Binding-site contacts:
Ligand atom N2 contacts residue THR294 of chain 1.A at 4.3 Å.
Ligand atom C7 contacts residue ASN292 of chain 1.A at 3.4 Å.
Ligand atom C2 contacts residue THR294 of chain 1.A at 3.7 Å.
Ligand atom C5 contacts residue ASN292 of chain 1.A at 3.7 Å.
Ligand atom C6 contacts residue GLN297 of chain 1.A at 3.3 Å.
Ligand atom C2 contacts residue GLN297 of chain 1.A at 4.3 Å.
Ligand atom C1 contacts residue ASN292 of chain 1.A at 1.7 Å.
Ligand atom C4 contacts residue ASN292 of chain 1.A at 4.3 Å.
Ligand atom O6 contacts residue GLN297 of chain 1.A at 2.6 Å (h-bond).
Ligand atom O2 contacts residue GLN297 of chain 1.A at 3.7 Å.
Ligand atom C6 contacts residue ILE300 of chain 1.A at 3.5 Å (hydrophobic).
Ligand atom O7 contacts residue ASN292 of chain 1.A at 3.6 Å.
Ligand atom O6 contacts residue GLN297 of chain 1.A at 3.0 Å (h-bond).
Ligand atom O3 contacts residue GLN297 of chain 1.A at 3.0 Å (h-bond).
Ligand atom O5 contacts residue THR294 of chain 1.A at 3.4 Å.
Ligand atom C6 contacts residue THR294 of chain 1.A at 4.1 Å.
Ligand atom C2 contacts residue ASN292 of chain 1.A at 2.6 Å.
Ligand atom O4 contacts residue ILE300 of chain 1.A at 4.5 Å.
Ligand atom C7 contacts residue THR294 of chain 1.A at 4.2 Å.
Ligand atom O7 contacts residue TYR295 of chain 1.A at 4.3 Å.
Ligand atom C1 contacts residue THR294 of chain 1.A at 3.7 Å.
Ligand atom O6 contacts residue ILE300 of chain 1.A at 4.0 Å.
Ligand atom N2 contacts residue ASN292 of chain 1.A at 3.0 Å (h-bond).
Ligand atom C6 contacts residue GLN297 of chain 1.A at 3.9 Å.
Ligand atom O5 contacts residue ASN292 of chain 1.A at 2.4 Å (h-bond).
Ligand atom O6 contacts residue ILE300 of chain 1.A at 3.7 Å.
Ligand atom C3 contacts residue GLN297 of chain 1.A at 3.5 Å.
Ligand atom C5 contacts residue THR294 of chain 1.A at 4.4 Å.
Ligand atom O7 contacts residue THR294 of chain 1.A at 3.5 Å (h-bond).
Ligand atom C3 contacts residue ASN292 of chain 1.A at 4.0 Å.

This protein binds this small molecule.
Small molecule (SMILES): CC(=O)N[C@H]1[C@H](O[C@H]2[C@H](O[C@@H]3O[C@@H](C)[C@@H](O)[C@@H](O)[C@@H]3O)[C@@H](NC(C)=O)CO[C@@H]2CO)O[C@H](CO)[C@@H](O[C@@H]2O[C@H](CO[C@H]3O[C@H](CO)[C@@H](O)[C@H](O)[C@@H]3O)[C@@H](O)[C@H](O[C@H]3O[C@H](CO)[C@@H](O)[C@H](O)[C@@H]3O)[C@@H]2O[C@@H]2OC[C@@H](O)[C@H](O)[C@H]2O)[C@@H]1O

Sequence of chain 1.A:
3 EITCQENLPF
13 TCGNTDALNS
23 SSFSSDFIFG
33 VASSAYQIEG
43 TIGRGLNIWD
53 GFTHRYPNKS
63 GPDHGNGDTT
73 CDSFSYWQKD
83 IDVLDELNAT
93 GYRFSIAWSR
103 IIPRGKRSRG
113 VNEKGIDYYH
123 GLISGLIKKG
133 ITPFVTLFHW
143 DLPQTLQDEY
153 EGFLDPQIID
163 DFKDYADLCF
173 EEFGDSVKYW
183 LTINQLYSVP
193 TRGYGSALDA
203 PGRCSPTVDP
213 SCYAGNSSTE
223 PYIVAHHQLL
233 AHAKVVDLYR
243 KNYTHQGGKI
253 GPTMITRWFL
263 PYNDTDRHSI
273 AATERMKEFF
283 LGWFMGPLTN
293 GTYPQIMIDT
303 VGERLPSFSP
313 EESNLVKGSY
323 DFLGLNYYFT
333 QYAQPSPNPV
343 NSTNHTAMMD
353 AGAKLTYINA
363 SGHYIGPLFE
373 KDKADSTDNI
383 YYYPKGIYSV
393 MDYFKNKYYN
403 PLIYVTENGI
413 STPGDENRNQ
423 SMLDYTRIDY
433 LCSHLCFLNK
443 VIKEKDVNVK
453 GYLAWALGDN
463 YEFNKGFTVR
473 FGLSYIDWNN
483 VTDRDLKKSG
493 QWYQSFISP